A protein and the small-molecule ligand that binds it are described below.
Small molecule (SMILES): C/C(=C/[C@@H](O)Cc1ccc(Br)cc1)C(=O)O

Binding-site contacts:
Ligand atom C13 contacts residue SER103 of chain 1.B at 3.8 Å.
Ligand atom C16 contacts residue VAL200 of chain 1.B at 3.5 Å (hydrophobic).
Ligand atom C12 contacts residue VAL200 of chain 1.B at 3.9 Å (hydrophobic).
Ligand atom C03 contacts residue TRP161 of chain 1.B at 4.2 Å (hydrophobic).
Ligand atom C04 contacts residue VAL150 of chain 1.B at 4.3 Å (hydrophobic).
Ligand atom C06 contacts residue SER226 of chain 1.B at 3.8 Å.
Ligand atom C13 contacts residue PHE132 of chain 1.B at 4.3 Å (hydrophobic).
Ligand atom C11 contacts residue CYS197 of chain 1.B at 3.8 Å (hydrophobic).
Ligand atom O14 contacts residue VAL200 of chain 1.B at 4.3 Å.
Ligand atom C02 contacts residue PHE142 of chain 1.B at 4.3 Å (hydrophobic).
Ligand atom C07 contacts residue TYR165 of chain 1.B at 3.6 Å (hydrophobic).
Ligand atom C16 contacts residue VAL196 of chain 1.B at 4.1 Å (hydrophobic).
Ligand atom O10 contacts residue PHE201 of chain 1.B at 3.6 Å.
Ligand atom C16 contacts residue PHE34 of chain 1.B at 3.7 Å (hydrophobic).
Ligand atom O15 contacts residue VAL104 of chain 1.B at 3.7 Å.
Ligand atom BR1 contacts residue VAL225 of chain 1.B at 4.4 Å.
Ligand atom O10 contacts residue PHE132 of chain 1.B at 4.4 Å.
Ligand atom C03 contacts residue TYR165 of chain 1.B at 3.5 Å (hydrophobic).
Ligand atom O15 contacts residue PHE34 of chain 1.B at 3.9 Å.
Ligand atom C05 contacts residue TYR165 of chain 1.B at 3.5 Å (hydrophobic).
Ligand atom C06 contacts residue TYR165 of chain 1.B at 3.6 Å (hydrophobic).
Ligand atom C13 contacts residue PHE34 of chain 1.B at 4.3 Å (hydrophobic).
Ligand atom O15 contacts residue SER103 of chain 1.B at 2.8 Å (h-bond).
Ligand atom C05 contacts residue PHE142 of chain 1.B at 3.6 Å (hydrophobic).
Ligand atom O14 contacts residue PHE132 of chain 1.B at 3.5 Å.
Ligand atom O15 contacts residue VAL200 of chain 1.B at 3.9 Å.
Ligand atom C09 contacts residue PHE201 of chain 1.B at 3.5 Å (hydrophobic).
Ligand atom C02 contacts residue TYR165 of chain 1.B at 3.5 Å (hydrophobic).
Ligand atom C09 contacts residue CYS197 of chain 1.B at 4.2 Å (hydrophobic).
Ligand atom C16 contacts residue CYS197 of chain 1.B at 3.9 Å (hydrophobic).
Ligand atom C12 contacts residue PHE34 of chain 1.B at 4.1 Å (hydrophobic).
Ligand atom O14 contacts residue SER103 of chain 1.B at 4.3 Å.
Ligand atom C04 contacts residue TRP161 of chain 1.B at 4.1 Å (hydrophobic).
Ligand atom C05 contacts residue SER226 of chain 1.B at 4.3 Å.
Ligand atom C13 contacts residue VAL200 of chain 1.B at 3.8 Å (hydrophobic).
Ligand atom C11 contacts residue PHE201 of chain 1.B at 4.0 Å (hydrophobic).
Ligand atom C04 contacts residue TYR165 of chain 1.B at 3.6 Å (hydrophobic).
Ligand atom C08 contacts residue TYR165 of chain 1.B at 3.7 Å (hydrophobic).
Ligand atom C06 contacts residue PHE142 of chain 1.B at 4.0 Å (hydrophobic).
Ligand atom C03 contacts residue VAL150 of chain 1.B at 4.2 Å (hydrophobic).

Sequence of chain 1.B:
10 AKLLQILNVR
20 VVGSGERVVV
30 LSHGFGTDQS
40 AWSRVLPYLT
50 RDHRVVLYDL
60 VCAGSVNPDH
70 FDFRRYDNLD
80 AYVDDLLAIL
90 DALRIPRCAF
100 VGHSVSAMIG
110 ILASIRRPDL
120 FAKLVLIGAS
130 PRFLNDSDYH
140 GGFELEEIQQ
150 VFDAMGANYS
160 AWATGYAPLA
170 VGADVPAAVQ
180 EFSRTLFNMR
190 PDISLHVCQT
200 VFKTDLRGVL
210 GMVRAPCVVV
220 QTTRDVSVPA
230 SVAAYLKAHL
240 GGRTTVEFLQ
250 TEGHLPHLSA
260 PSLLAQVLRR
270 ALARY